Sequence of chain 1.A:
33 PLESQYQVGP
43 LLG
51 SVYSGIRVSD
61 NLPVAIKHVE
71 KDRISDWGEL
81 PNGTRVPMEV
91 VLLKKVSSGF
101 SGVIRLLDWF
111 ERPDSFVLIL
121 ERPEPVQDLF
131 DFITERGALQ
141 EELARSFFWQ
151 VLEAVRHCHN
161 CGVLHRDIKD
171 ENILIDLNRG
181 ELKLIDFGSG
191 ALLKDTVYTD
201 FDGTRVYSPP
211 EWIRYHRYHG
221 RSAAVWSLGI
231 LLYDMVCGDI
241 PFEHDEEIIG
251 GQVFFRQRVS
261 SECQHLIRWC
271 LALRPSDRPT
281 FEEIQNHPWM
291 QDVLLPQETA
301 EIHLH

Binding-site contacts:
Ligand atom C9 contacts residue ASP186 of chain 1.A at 4.2 Å.
Ligand atom C1 contacts residue LEU174 of chain 1.A at 3.8 Å (hydrophobic).
Ligand atom C5 contacts residue VAL52 of chain 1.A at 4.3 Å (hydrophobic).
Ligand atom O3 contacts residue ILE104 of chain 1.A at 4.0 Å.
Ligand atom O2 contacts residue LYS67 of chain 1.A at 2.8 Å (salt-bridge).
Ligand atom C8 contacts residue ILE185 of chain 1.A at 3.8 Å (hydrophobic).
Ligand atom O contacts residue LEU44 of chain 1.A at 3.9 Å.
Ligand atom C4 contacts residue ALA65 of chain 1.A at 3.6 Å (hydrophobic).
Ligand atom O1 contacts residue ILE185 of chain 1.A at 3.9 Å.
Ligand atom C6 contacts residue ILE185 of chain 1.A at 4.2 Å (hydrophobic).
Ligand atom C7 contacts residue VAL52 of chain 1.A at 4.0 Å (hydrophobic).
Ligand atom O3 contacts residue ASP186 of chain 1.A at 2.9 Å (salt-bridge).
Ligand atom O3 contacts residue LYS67 of chain 1.A at 4.0 Å.
Ligand atom C10 contacts residue ILE185 of chain 1.A at 3.9 Å (hydrophobic).
Ligand atom C3 contacts residue GLU121 of chain 1.A at 3.6 Å.
Ligand atom C contacts residue VAL126 of chain 1.A at 3.6 Å (hydrophobic).
Ligand atom O3 contacts residue ILE185 of chain 1.A at 3.8 Å.
Ligand atom C contacts residue LEU44 of chain 1.A at 4.0 Å (hydrophobic).
Ligand atom C8 contacts residue LEU120 of chain 1.A at 4.2 Å (hydrophobic).
Ligand atom C9 contacts residue LEU120 of chain 1.A at 3.5 Å (hydrophobic).
Ligand atom C2 contacts residue ARG122 of chain 1.A at 4.2 Å.
Ligand atom C2 contacts residue LEU174 of chain 1.A at 3.6 Å (hydrophobic).
Ligand atom C3 contacts residue LEU174 of chain 1.A at 3.8 Å (hydrophobic).
Ligand atom C9 contacts residue ILE185 of chain 1.A at 3.6 Å (hydrophobic).
Ligand atom C5 contacts residue ILE185 of chain 1.A at 4.2 Å (hydrophobic).
Ligand atom C1 contacts residue LEU44 of chain 1.A at 4.1 Å (hydrophobic).
Ligand atom C7 contacts residue LEU44 of chain 1.A at 3.9 Å (hydrophobic).
Ligand atom C4 contacts residue GLU121 of chain 1.A at 4.2 Å.
Ligand atom C10 contacts residue LYS67 of chain 1.A at 3.7 Å.
Ligand atom O3 contacts residue LEU120 of chain 1.A at 3.6 Å.
Ligand atom C10 contacts residue ASP186 of chain 1.A at 3.3 Å.
Ligand atom C3 contacts residue ALA65 of chain 1.A at 3.4 Å (hydrophobic).
Ligand atom O contacts residue LEU174 of chain 1.A at 4.2 Å.
Ligand atom C3 contacts residue ARG122 of chain 1.A at 4.3 Å.
Ligand atom C10 contacts residue LEU120 of chain 1.A at 3.6 Å (hydrophobic).
Ligand atom C6 contacts residue LEU174 of chain 1.A at 4.2 Å (hydrophobic).
Ligand atom C4 contacts residue LEU120 of chain 1.A at 4.2 Å (hydrophobic).
Ligand atom O2 contacts residue ASP186 of chain 1.A at 3.5 Å.
Ligand atom C4 contacts residue LEU174 of chain 1.A at 4.2 Å (hydrophobic).
Ligand atom C2 contacts residue ALA65 of chain 1.A at 4.1 Å (hydrophobic).

The small molecule below binds the protein below.
Small molecule (SMILES): COc1cccc(/C=C/C(=O)O)c1OC